A small-molecule ligand and the protein it binds are described below.
Small molecule (SMILES): CC(=O)N[C@H]1[C@H](O[C@H]2[C@H](O)[C@@H](NC(C)=O)CO[C@@H]2CO)O[C@H](CO)[C@@H](O[C@@H]2O[C@H](CO)[C@@H](O)[C@H](O)[C@@H]2O)[C@@H]1O

Sequence of chain 1.A:
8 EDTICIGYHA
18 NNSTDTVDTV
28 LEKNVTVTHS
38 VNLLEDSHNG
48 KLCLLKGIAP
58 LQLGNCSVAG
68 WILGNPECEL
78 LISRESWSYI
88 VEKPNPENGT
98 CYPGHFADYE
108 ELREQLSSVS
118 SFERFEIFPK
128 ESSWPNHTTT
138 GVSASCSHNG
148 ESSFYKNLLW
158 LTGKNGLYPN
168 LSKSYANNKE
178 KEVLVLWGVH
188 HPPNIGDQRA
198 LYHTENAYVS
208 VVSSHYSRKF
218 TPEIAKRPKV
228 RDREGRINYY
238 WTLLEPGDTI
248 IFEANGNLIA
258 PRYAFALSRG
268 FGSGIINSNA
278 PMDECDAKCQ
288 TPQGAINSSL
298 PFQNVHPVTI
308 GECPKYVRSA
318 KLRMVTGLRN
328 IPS

Binding-site contacts:
Ligand atom O7 contacts residue ASN133 of chain 1.A at 3.7 Å.
Ligand atom O5 contacts residue ASN133 of chain 1.A at 2.4 Å (h-bond).
Ligand atom C3 contacts residue ASN133 of chain 1.A at 3.9 Å.
Ligand atom C5 contacts residue ASN133 of chain 1.A at 3.6 Å.
Ligand atom C8 contacts residue PRO132 of chain 1.A at 4.5 Å (hydrophobic).
Ligand atom C4 contacts residue ASN133 of chain 1.A at 4.3 Å.
Ligand atom C1 contacts residue ASN133 of chain 1.A at 1.4 Å.
Ligand atom C7 contacts residue ASN133 of chain 1.A at 3.5 Å.
Ligand atom N2 contacts residue ASN133 of chain 1.A at 3.0 Å (h-bond).
Ligand atom C2 contacts residue ASN133 of chain 1.A at 2.6 Å.